Binding-site contacts:
Ligand atom N1 contacts residue VAL154 of chain 1.A at 3.0 Å (h-bond).
Ligand atom N6 contacts residue ALA200 of chain 1.A at 3.5 Å.
Ligand atom C2 contacts residue GLN152 of chain 1.A at 3.8 Å.
Ligand atom C6 contacts residue ASP198 of chain 1.A at 3.9 Å.
Ligand atom N7 contacts residue ALA79 of chain 1.A at 3.5 Å.
Ligand atom C5 contacts residue PHE153 of chain 1.A at 3.2 Å (hydrophobic).
Ligand atom N6 contacts residue VAL154 of chain 1.A at 2.9 Å (h-bond).
Ligand atom N9 contacts residue TRS1 of chain 1.C at 2.8 Å (h-bond).
Ligand atom N9 contacts residue PHE153 of chain 1.A at 3.7 Å.
Ligand atom C5 contacts residue ASP198 of chain 1.A at 3.8 Å.
Ligand atom C2 contacts residue GLU173 of chain 1.A at 3.8 Å.
Ligand atom C2 contacts residue MET174 of chain 1.A at 3.8 Å (hydrophobic).
Ligand atom N1 contacts residue PHE153 of chain 1.A at 3.7 Å.
Ligand atom C4 contacts residue VAL172 of chain 1.A at 3.6 Å (hydrophobic).
Ligand atom C8 contacts residue GLY80 of chain 1.A at 3.5 Å.
Ligand atom C8 contacts residue TRS1 of chain 1.C at 3.6 Å.
Ligand atom C2 contacts residue PHE153 of chain 1.A at 3.7 Å (hydrophobic).
Ligand atom C8 contacts residue ASP198 of chain 1.A at 3.3 Å.
Ligand atom N9 contacts residue VAL78 of chain 1.A at 3.7 Å.
Ligand atom C6 contacts residue VAL154 of chain 1.A at 3.8 Å (hydrophobic).
Ligand atom C8 contacts residue SER197 of chain 1.A at 3.4 Å.
Ligand atom N1 contacts residue VAL172 of chain 1.A at 3.9 Å.
Ligand atom N3 contacts residue TRS1 of chain 1.C at 3.6 Å.
Ligand atom C6 contacts residue PHE153 of chain 1.A at 3.6 Å (hydrophobic).
Ligand atom N3 contacts residue MET174 of chain 1.A at 3.6 Å.
Ligand atom N7 contacts residue SER197 of chain 1.A at 3.7 Å.
Ligand atom N9 contacts residue ALA79 of chain 1.A at 3.6 Å.
Ligand atom C4 contacts residue PHE153 of chain 1.A at 3.4 Å (hydrophobic).
Ligand atom N7 contacts residue ASP198 of chain 1.A at 2.6 Å (salt-bridge).
Ligand atom C8 contacts residue ALA79 of chain 1.A at 3.3 Å (hydrophobic).
Ligand atom N6 contacts residue ASP198 of chain 1.A at 3.0 Å (salt-bridge).
Ligand atom C8 contacts residue PHE153 of chain 1.A at 3.7 Å (hydrophobic).
Ligand atom N3 contacts residue PHE153 of chain 1.A at 3.8 Å.
Ligand atom N3 contacts residue GLU173 of chain 1.A at 3.3 Å.
Ligand atom N7 contacts residue PHE153 of chain 1.A at 3.3 Å.
Ligand atom C2 contacts residue VAL154 of chain 1.A at 3.7 Å (hydrophobic).
Ligand atom C5 contacts residue GLY80 of chain 1.A at 3.6 Å.
Ligand atom N6 contacts residue PHE153 of chain 1.A at 3.5 Å.
Ligand atom N3 contacts residue VAL172 of chain 1.A at 3.7 Å.
Ligand atom N7 contacts residue GLY80 of chain 1.A at 3.2 Å (h-bond).

Sequence of chain 1.A:
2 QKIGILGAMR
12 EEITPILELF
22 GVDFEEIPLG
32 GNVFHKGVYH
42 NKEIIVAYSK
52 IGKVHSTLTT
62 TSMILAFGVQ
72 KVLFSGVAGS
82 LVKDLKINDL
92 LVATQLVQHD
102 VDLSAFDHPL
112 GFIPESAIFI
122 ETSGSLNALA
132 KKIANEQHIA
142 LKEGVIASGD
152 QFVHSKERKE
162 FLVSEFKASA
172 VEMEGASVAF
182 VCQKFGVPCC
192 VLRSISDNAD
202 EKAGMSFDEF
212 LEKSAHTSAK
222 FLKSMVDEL

The protein below binds the small molecule below.
Small molecule (SMILES): Nc1ncnc2[nH]cnc12